Sequence of chain 1.B:
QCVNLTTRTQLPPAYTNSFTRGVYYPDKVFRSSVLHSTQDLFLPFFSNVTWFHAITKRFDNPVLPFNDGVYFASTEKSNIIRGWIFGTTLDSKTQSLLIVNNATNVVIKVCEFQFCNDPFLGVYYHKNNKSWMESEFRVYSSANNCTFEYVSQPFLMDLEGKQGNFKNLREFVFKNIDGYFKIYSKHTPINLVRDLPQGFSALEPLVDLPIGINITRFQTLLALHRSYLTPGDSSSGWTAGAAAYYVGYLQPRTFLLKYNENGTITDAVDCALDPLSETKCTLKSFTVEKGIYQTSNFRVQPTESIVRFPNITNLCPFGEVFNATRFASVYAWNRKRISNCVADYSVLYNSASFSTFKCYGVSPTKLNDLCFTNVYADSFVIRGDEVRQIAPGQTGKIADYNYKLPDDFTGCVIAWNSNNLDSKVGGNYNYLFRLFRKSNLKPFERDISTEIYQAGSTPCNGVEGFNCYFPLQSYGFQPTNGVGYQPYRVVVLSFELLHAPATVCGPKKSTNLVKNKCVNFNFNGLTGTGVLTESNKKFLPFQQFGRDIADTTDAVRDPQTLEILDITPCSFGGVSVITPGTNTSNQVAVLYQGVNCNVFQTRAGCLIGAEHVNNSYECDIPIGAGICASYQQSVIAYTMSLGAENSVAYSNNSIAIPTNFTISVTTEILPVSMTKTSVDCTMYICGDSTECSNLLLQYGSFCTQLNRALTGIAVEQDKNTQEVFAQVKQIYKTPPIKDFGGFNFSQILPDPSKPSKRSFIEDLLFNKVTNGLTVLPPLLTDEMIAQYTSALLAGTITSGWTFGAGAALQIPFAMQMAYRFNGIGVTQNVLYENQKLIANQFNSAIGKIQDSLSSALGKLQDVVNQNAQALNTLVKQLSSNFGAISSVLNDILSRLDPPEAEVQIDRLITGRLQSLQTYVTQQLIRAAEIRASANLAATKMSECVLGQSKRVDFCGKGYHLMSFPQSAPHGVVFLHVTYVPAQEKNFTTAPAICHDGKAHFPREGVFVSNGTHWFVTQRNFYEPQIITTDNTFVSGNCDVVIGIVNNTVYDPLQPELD

Binding-site contacts:
Ligand atom O5 contacts residue ASP825 of chain 1.C at 3.5 Å (salt-bridge).
Ligand atom C3 contacts residue ASN738 of chain 1.B at 3.8 Å.
Ligand atom C4 contacts residue ASN738 of chain 1.B at 4.2 Å.
Ligand atom C8 contacts residue GLY1160 of chain 1.B at 3.9 Å.
Ligand atom O6 contacts residue ASP825 of chain 1.C at 4.4 Å.
Ligand atom C1 contacts residue ASN738 of chain 1.B at 1.4 Å.
Ligand atom C2 contacts residue ASN738 of chain 1.B at 2.4 Å.
Ligand atom N2 contacts residue ASN738 of chain 1.B at 2.9 Å (h-bond).
Ligand atom C5 contacts residue ASN738 of chain 1.B at 3.7 Å.
Ligand atom O7 contacts residue ASN738 of chain 1.B at 3.7 Å.
Ligand atom C2 contacts residue ASP825 of chain 1.C at 4.4 Å.
Ligand atom C1 contacts residue ASP825 of chain 1.C at 3.8 Å.
Ligand atom O5 contacts residue ASN738 of chain 1.B at 2.4 Å (h-bond).
Ligand atom C7 contacts residue ASN738 of chain 1.B at 3.5 Å.

Sequence of chain 1.C:
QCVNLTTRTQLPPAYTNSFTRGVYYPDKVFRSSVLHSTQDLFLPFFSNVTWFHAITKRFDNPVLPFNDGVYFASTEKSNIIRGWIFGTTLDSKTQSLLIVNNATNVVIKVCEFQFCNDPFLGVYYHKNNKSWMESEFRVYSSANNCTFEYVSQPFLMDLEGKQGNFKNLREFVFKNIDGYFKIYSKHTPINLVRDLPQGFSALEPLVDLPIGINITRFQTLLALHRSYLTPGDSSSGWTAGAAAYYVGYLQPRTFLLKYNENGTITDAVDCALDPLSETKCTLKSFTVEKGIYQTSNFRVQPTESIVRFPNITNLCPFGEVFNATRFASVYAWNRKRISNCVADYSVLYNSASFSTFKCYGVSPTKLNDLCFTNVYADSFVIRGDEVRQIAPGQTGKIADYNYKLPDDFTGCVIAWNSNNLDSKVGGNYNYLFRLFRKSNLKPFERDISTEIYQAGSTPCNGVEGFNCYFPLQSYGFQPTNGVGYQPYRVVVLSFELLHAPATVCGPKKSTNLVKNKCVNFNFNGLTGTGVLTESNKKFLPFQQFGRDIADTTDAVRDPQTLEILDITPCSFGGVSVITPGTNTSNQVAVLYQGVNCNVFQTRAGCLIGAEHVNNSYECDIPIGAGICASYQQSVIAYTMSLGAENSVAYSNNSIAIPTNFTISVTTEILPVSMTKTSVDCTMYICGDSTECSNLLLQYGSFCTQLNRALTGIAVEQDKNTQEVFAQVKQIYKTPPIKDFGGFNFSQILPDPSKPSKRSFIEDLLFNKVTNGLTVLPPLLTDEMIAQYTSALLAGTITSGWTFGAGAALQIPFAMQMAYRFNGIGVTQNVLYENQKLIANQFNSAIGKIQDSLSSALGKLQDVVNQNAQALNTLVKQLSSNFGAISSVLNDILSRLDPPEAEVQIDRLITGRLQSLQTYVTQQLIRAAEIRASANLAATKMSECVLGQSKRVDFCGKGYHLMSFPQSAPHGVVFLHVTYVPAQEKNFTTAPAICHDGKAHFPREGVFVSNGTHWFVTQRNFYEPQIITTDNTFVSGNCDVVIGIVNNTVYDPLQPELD

The protein below binds the small molecule below.
Small molecule (SMILES): CC(=O)N[C@@H]1[C@@H](O)[C@H](O)[C@@H](CO)O[C@H]1O